A protein and the small-molecule ligand that binds it are described below.
Small molecule (SMILES): CCCCCC[P](=O)(O)Oc1cccnc1-c1ncccc1O

Binding-site contacts:
Ligand atom C07 contacts residue SER175 of chain 1.B at 3.1 Å.
Ligand atom C12 contacts residue GLY103 of chain 1.B at 3.8 Å.
Ligand atom O1 contacts residue GLY102 of chain 1.B at 3.6 Å.
Ligand atom O03 contacts residue GLY103 of chain 1.B at 3.6 Å (h-bond).
Ligand atom O03 contacts residue HIS300 of chain 1.B at 3.7 Å.
Ligand atom C12 contacts residue SER175 of chain 1.B at 2.8 Å.
Ligand atom C12 contacts residue ASP174 of chain 1.B at 3.3 Å.
Ligand atom C11 contacts residue SER175 of chain 1.B at 4.0 Å.
Ligand atom C02 contacts residue SER175 of chain 1.B at 3.9 Å.
Ligand atom P01 contacts residue HIS300 of chain 1.B at 3.7 Å.
Ligand atom O1 contacts residue SER175 of chain 1.B at 2.5 Å (h-bond).
Ligand atom P01 contacts residue ALA176 of chain 1.B at 3.8 Å.
Ligand atom C17 contacts residue PHE223 of chain 1.B at 3.4 Å (hydrophobic).
Ligand atom O03 contacts residue SER175 of chain 1.B at 2.7 Å (h-bond).
Ligand atom O1 contacts residue GLY104 of chain 1.B at 2.5 Å (h-bond).
Ligand atom C12 contacts residue HIS300 of chain 1.B at 3.9 Å.
Ligand atom O02 contacts residue PHE232 of chain 1.B at 3.3 Å.
Ligand atom C02 contacts residue GLY104 of chain 1.B at 3.8 Å.
Ligand atom O02 contacts residue LEU224 of chain 1.B at 3.7 Å.
Ligand atom C01 contacts residue HIS300 of chain 1.B at 3.5 Å.
Ligand atom C11 contacts residue ASP174 of chain 1.B at 2.8 Å.
Ligand atom P01 contacts residue SER175 of chain 1.B at 1.6 Å.
Ligand atom C12 contacts residue GLY102 of chain 1.B at 4.0 Å.
Ligand atom C10 contacts residue SER304 of chain 1.B at 3.9 Å.
Ligand atom N02 contacts residue PHE223 of chain 1.B at 3.6 Å.
Ligand atom C01 contacts residue SER175 of chain 1.B at 2.7 Å.
Ligand atom C16 contacts residue HIS228 of chain 1.B at 3.7 Å.
Ligand atom C03 contacts residue ALA205 of chain 1.B at 3.9 Å (hydrophobic).
Ligand atom O1 contacts residue ALA176 of chain 1.B at 3.0 Å (h-bond).
Ligand atom C10 contacts residue ASP174 of chain 1.B at 4.0 Å.
Ligand atom C07 contacts residue HIS300 of chain 1.B at 3.9 Å.
Ligand atom C14 contacts residue PHE232 of chain 1.B at 3.8 Å (hydrophobic).
Ligand atom C07 contacts residue GLY103 of chain 1.B at 3.7 Å.
Ligand atom P01 contacts residue GLY104 of chain 1.B at 3.6 Å.
Ligand atom O1 contacts residue GLY103 of chain 1.B at 2.6 Å (h-bond).
Ligand atom O03 contacts residue GLY104 of chain 1.B at 4.0 Å.
Ligand atom C01 contacts residue LEU224 of chain 1.B at 4.0 Å (hydrophobic).
Ligand atom P01 contacts residue GLY103 of chain 1.B at 3.5 Å.
Ligand atom C15 contacts residue HIS228 of chain 1.B at 3.8 Å.
Ligand atom C15 contacts residue PHE232 of chain 1.B at 3.4 Å (hydrophobic).

Sequence of chain 1.B:
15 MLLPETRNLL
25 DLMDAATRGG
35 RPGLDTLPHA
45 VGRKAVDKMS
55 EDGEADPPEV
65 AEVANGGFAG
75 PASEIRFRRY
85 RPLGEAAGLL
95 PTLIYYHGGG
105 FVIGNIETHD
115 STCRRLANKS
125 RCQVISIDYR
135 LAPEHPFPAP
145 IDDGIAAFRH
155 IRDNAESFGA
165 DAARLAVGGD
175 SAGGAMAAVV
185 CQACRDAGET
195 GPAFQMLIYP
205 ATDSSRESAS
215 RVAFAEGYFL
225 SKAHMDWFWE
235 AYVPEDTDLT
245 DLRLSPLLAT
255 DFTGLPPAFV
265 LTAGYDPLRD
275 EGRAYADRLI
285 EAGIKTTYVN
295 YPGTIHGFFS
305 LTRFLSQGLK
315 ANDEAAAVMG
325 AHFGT